Binding-site contacts:
Ligand atom C12 contacts residue TYR98 of chain 1.G at 3.6 Å (hydrophobic).
Ligand atom S1 contacts residue THR148 of chain 1.G at 4.2 Å.
Ligand atom C2 contacts residue PHE273 of chain 1.G at 3.7 Å (hydrophobic).
Ligand atom O4 contacts residue THR148 of chain 1.G at 3.1 Å.
Ligand atom C5 contacts residue PHE273 of chain 1.G at 3.4 Å (hydrophobic).
Ligand atom C18 contacts residue SER300 of chain 1.G at 3.5 Å.
Ligand atom C4 contacts residue PHE304 of chain 1.G at 3.5 Å (hydrophobic).
Ligand atom O2 contacts residue ILE269 of chain 1.G at 4.0 Å.
Ligand atom C13 contacts residue TYR98 of chain 1.G at 3.2 Å (hydrophobic).
Ligand atom C18 contacts residue PHE304 of chain 1.G at 3.6 Å (hydrophobic).
Ligand atom N2 contacts residue PHE304 of chain 1.G at 3.6 Å.
Ligand atom C11 contacts residue PHE304 of chain 1.G at 3.9 Å (hydrophobic).
Ligand atom C3 contacts residue PHE273 of chain 1.G at 3.9 Å (hydrophobic).
Ligand atom N1 contacts residue PHE304 of chain 1.G at 4.0 Å.
Ligand atom C1 contacts residue PHE304 of chain 1.G at 4.0 Å (hydrophobic).
Ligand atom C4 contacts residue PHE273 of chain 1.G at 4.0 Å (hydrophobic).
Ligand atom C15 contacts residue PHE308 of chain 1.G at 3.7 Å (hydrophobic).
Ligand atom C7 contacts residue PHE273 of chain 1.G at 3.5 Å (hydrophobic).
Ligand atom O2 contacts residue PHE304 of chain 1.G at 3.4 Å.
Ligand atom C18 contacts residue GLN301 of chain 1.G at 3.2 Å.
Ligand atom C6 contacts residue PHE304 of chain 1.G at 4.0 Å (hydrophobic).
Ligand atom C16 contacts residue PHE308 of chain 1.G at 3.0 Å (hydrophobic).
Ligand atom C3 contacts residue PHE304 of chain 1.G at 3.5 Å (hydrophobic).
Ligand atom C5 contacts residue PHE304 of chain 1.G at 3.4 Å (hydrophobic).
Ligand atom C9 contacts residue MET213 of chain 1.G at 4.1 Å (hydrophobic).
Ligand atom C2 contacts residue PHE304 of chain 1.G at 3.5 Å (hydrophobic).
Ligand atom C20 contacts residue PHE291 of chain 1.G at 4.0 Å (hydrophobic).
Ligand atom C6 contacts residue PHE273 of chain 1.G at 3.5 Å (hydrophobic).
Ligand atom C21 contacts residue PHE291 of chain 1.G at 3.3 Å (hydrophobic).
Ligand atom N4 contacts residue PHE304 of chain 1.G at 3.4 Å.
Ligand atom C13 contacts residue ILE253 of chain 1.G at 4.1 Å (hydrophobic).
Ligand atom O1 contacts residue GLN301 of chain 1.G at 3.2 Å (h-bond).
Ligand atom O5 contacts residue MET213 of chain 1.G at 3.8 Å.
Ligand atom N3 contacts residue PHE273 of chain 1.G at 3.7 Å.
Ligand atom C17 contacts residue PHE308 of chain 1.G at 4.1 Å (hydrophobic).
Ligand atom C12 contacts residue ILE269 of chain 1.G at 3.9 Å (hydrophobic).
Ligand atom N4 contacts residue PHE273 of chain 1.G at 3.8 Å.
Ligand atom O1 contacts residue PHE304 of chain 1.G at 3.5 Å.
Ligand atom O3 contacts residue MET213 of chain 1.G at 3.2 Å.
Ligand atom N3 contacts residue PHE304 of chain 1.G at 3.5 Å.

Sequence of chain 1.G:
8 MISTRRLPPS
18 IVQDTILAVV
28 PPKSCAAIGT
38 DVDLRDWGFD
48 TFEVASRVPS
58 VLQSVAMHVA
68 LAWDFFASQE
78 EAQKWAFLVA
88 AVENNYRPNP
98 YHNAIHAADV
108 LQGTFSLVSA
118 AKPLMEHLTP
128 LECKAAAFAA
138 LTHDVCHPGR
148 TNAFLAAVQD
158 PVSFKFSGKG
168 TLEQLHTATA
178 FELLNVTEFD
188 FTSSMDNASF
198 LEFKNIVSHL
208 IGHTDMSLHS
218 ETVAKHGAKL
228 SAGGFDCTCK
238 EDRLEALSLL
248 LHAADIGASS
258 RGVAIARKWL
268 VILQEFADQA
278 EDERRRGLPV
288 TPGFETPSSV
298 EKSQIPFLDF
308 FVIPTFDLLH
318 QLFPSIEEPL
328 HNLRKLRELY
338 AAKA

This protein binds this small molecule.
Small molecule (SMILES): CCCc1nn(C)c2c(=O)[nH]c(-c3cc(S(=O)(=O)NC(=O)OC(C)C)ccc3OCC)nc12